Sequence of chain 1.D:
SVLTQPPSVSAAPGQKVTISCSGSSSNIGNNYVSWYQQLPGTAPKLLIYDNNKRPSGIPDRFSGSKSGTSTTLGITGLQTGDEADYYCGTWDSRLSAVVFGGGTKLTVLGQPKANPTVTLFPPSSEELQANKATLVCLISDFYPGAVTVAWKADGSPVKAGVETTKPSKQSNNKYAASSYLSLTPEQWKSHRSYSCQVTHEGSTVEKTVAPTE

Binding-site contacts:
Ligand atom C3 contacts residue THR135 of chain 1.D at 3.9 Å.
Ligand atom C2 contacts residue SER183 of chain 1.D at 4.0 Å.
Ligand atom O1 contacts residue GLN188 of chain 1.C at 4.0 Å.
Ligand atom O3 contacts residue SER194 of chain 1.C at 2.4 Å (h-bond).
Ligand atom C3 contacts residue SER194 of chain 1.C at 3.8 Å.
Ligand atom O3 contacts residue ASP161 of chain 1.C at 4.0 Å.
Ligand atom C1 contacts residue SER194 of chain 1.C at 4.0 Å.
Ligand atom O3 contacts residue LYS160 of chain 1.C at 3.5 Å.
Ligand atom O1 contacts residue GLU164 of chain 1.D at 3.2 Å.
Ligand atom C2 contacts residue TYR181 of chain 1.D at 3.8 Å (hydrophobic).
Ligand atom C2 contacts residue SER194 of chain 1.C at 4.3 Å.
Ligand atom C2 contacts residue THR135 of chain 1.D at 3.9 Å.
Ligand atom C1 contacts residue TYR181 of chain 1.D at 4.0 Å (hydrophobic).
Ligand atom C1 contacts residue GLN188 of chain 1.C at 3.8 Å.
Ligand atom C1 contacts residue VAL186 of chain 1.C at 4.1 Å (hydrophobic).
Ligand atom O1 contacts residue SER183 of chain 1.D at 4.1 Å.
Ligand atom O3 contacts residue GLN188 of chain 1.C at 3.9 Å.
Ligand atom C3 contacts residue SER183 of chain 1.D at 4.3 Å.
Ligand atom O1 contacts residue TYR181 of chain 1.D at 3.7 Å.
Ligand atom C3 contacts residue LYS160 of chain 1.C at 3.7 Å.
Ligand atom O1 contacts residue VAL186 of chain 1.C at 4.5 Å.

Sequence of chain 1.C:
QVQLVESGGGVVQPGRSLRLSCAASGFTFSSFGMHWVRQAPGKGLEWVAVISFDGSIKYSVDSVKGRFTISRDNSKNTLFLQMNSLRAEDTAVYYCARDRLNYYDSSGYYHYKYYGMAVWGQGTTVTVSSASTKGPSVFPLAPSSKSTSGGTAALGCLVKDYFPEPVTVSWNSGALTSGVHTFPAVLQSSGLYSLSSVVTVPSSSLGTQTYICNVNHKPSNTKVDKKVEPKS

This protein binds this small molecule.
Small molecule (SMILES): OCCCO